The small molecule below binds the protein below.
Small molecule (SMILES): CCCCCCc1ccc(Oc2ccc([N+](=O)[O-])cc2)c(O)c1

Sequence of chain 1.A:
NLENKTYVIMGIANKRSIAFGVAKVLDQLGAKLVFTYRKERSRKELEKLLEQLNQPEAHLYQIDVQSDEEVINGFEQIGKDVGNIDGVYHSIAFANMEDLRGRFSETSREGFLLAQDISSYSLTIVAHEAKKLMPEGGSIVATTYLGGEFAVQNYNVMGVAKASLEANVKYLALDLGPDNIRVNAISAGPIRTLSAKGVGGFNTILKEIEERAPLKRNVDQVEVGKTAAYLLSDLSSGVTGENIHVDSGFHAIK

Binding-site contacts:
Ligand atom C14 contacts residue ILE233 of chain 1.A at 3.5 Å (hydrophobic).
Ligand atom C12 contacts residue TYR173 of chain 1.A at 3.9 Å (hydrophobic).
Ligand atom C1 contacts residue NAP1 of chain 1.J at 3.5 Å.
Ligand atom C3 contacts residue SER223 of chain 1.A at 3.3 Å.
Ligand atom O3 contacts residue ALA123 of chain 1.A at 2.9 Å (h-bond).
Ligand atom C8 contacts residue NAP1 of chain 1.J at 3.5 Å.
Ligand atom N contacts residue PHE122 of chain 1.A at 3.8 Å.
Ligand atom O1 contacts residue NAP1 of chain 1.J at 3.1 Å (h-bond).
Ligand atom C6 contacts residue MET186 of chain 1.A at 3.8 Å (hydrophobic).
Ligand atom C9 contacts residue NAP1 of chain 1.J at 3.1 Å.
Ligand atom O contacts residue NAP1 of chain 1.J at 2.5 Å (h-bond).
Ligand atom C11 contacts residue NAP1 of chain 1.J at 3.2 Å.
Ligand atom C contacts residue TYR183 of chain 1.A at 3.4 Å (hydrophobic).
Ligand atom C4 contacts residue PHE122 of chain 1.A at 3.9 Å (hydrophobic).
Ligand atom O3 contacts residue PHE122 of chain 1.A at 3.1 Å.
Ligand atom O contacts residue LYS190 of chain 1.A at 3.9 Å.
Ligand atom C16 contacts residue GLY228 of chain 1.A at 3.7 Å.
Ligand atom C16 contacts residue VAL180 of chain 1.A at 3.9 Å (hydrophobic).
Ligand atom C8 contacts residue ALA224 of chain 1.A at 3.8 Å (hydrophobic).
Ligand atom O contacts residue TYR183 of chain 1.A at 2.6 Å (h-bond).
Ligand atom C10 contacts residue NAP1 of chain 1.J at 3.2 Å.
Ligand atom C4 contacts residue ALA121 of chain 1.A at 3.5 Å (hydrophobic).
Ligand atom C contacts residue NAP1 of chain 1.J at 3.5 Å.
Ligand atom C5 contacts residue MET186 of chain 1.A at 3.7 Å (hydrophobic).
Ligand atom O1 contacts residue SER223 of chain 1.A at 3.9 Å.
Ligand atom O2 contacts residue ALA123 of chain 1.A at 2.8 Å (h-bond).
Ligand atom C3 contacts residue ALA121 of chain 1.A at 3.8 Å (hydrophobic).
Ligand atom C17 contacts residue NAP1 of chain 1.J at 3.6 Å.
Ligand atom C17 contacts residue TYR183 of chain 1.A at 3.3 Å (hydrophobic).
Ligand atom C2 contacts residue NAP1 of chain 1.J at 3.8 Å.
Ligand atom O2 contacts residue LEU128 of chain 1.A at 3.2 Å.
Ligand atom C4 contacts residue SER223 of chain 1.A at 3.5 Å.
Ligand atom N contacts residue ALA123 of chain 1.A at 3.1 Å (h-bond).
Ligand atom C16 contacts residue VAL227 of chain 1.A at 3.8 Å (hydrophobic).
Ligand atom C4 contacts residue MET186 of chain 1.A at 3.9 Å (hydrophobic).
Ligand atom C2 contacts residue SER223 of chain 1.A at 3.6 Å.
Ligand atom C16 contacts residue GLN181 of chain 1.A at 3.0 Å.
Ligand atom C15 contacts residue VAL180 of chain 1.A at 3.8 Å (hydrophobic).
Ligand atom C15 contacts residue VAL227 of chain 1.A at 3.8 Å (hydrophobic).
Ligand atom C13 contacts residue TYR173 of chain 1.A at 3.7 Å (hydrophobic).